A protein and the small-molecule ligand that binds it are described below.
Small molecule (SMILES): Cc1cn([C@H]2C[C@H](O[P](=O)(O)OC[C@H]3O[C@@H](n4cnc5c(=O)nc(N)[nH]c54)C[C@@H]3O[P](=O)(O)OC[C@H]3O[C@@H](n4cnc5c(N)ncnc54)C[C@@H]3O[P](=O)(O)OC[C@H]3O[C@@H](n4cnc5c(N)ncnc54)C[C@@H]3O)[C@@H](CO[P](=O)(O)O[C@H]3C[C@H](n4cnc5c(=O)nc(N)[nH]c54)O[C@@H]3CO[P](=O)(O)O[C@H]3C[C@H](n4ccc(N)nc4=O)O[C@@H]3CO[P](=O)(O)O[C@H]3C[C@H](n4cnc5c(=O)nc(N)[nH]c54)O[C@@H]3CO)O2)c(=O)[nH]c1=O

Sequence of chain 2.A:
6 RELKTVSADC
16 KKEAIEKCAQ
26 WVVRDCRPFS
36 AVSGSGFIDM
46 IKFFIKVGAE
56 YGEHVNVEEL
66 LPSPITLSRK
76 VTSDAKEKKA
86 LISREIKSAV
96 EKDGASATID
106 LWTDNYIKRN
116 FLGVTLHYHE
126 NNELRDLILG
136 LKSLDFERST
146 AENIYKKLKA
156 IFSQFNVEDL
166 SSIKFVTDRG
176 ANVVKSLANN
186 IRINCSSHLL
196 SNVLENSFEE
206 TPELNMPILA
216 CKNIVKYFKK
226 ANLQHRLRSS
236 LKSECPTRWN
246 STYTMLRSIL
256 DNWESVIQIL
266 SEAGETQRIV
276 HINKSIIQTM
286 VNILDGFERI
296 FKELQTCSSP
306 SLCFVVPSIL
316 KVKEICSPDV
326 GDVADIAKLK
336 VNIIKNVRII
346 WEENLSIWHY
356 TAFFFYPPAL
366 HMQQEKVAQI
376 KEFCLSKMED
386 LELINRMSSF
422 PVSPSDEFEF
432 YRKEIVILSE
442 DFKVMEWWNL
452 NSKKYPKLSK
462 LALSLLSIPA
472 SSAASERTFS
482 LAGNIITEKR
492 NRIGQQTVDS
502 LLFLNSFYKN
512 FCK

Binding-site contacts:
Ligand atom OP1 contacts residue HIS193 of chain 2.A at 3.5 Å.
Ligand atom C3' contacts residue NA1 of chain 2.E at 3.6 Å.
Ligand atom OP1 contacts residue ARG174 of chain 2.A at 3.3 Å (salt-bridge).
Ligand atom O5' contacts residue HIS193 of chain 2.A at 4.5 Å.
Ligand atom O3' contacts residue ASN197 of chain 2.A at 3.9 Å.
Ligand atom P contacts residue HIS193 of chain 2.A at 4.3 Å.
Ligand atom C4' contacts residue GLY175 of chain 2.A at 4.0 Å.
Ligand atom C3' contacts residue ARG174 of chain 2.A at 4.2 Å.
Ligand atom O3' contacts residue ASP173 of chain 2.A at 3.1 Å (salt-bridge).
Ligand atom OP2 contacts residue HIS193 of chain 2.A at 4.2 Å.
Ligand atom OP2 contacts residue ASN197 of chain 2.A at 3.4 Å (h-bond).
Ligand atom P contacts residue ARG174 of chain 2.A at 3.9 Å.
Ligand atom C5' contacts residue GLY175 of chain 2.A at 4.0 Å.
Ligand atom N2 contacts residue ALA176 of chain 2.A at 3.5 Å.
Ligand atom O3' contacts residue ARG174 of chain 2.A at 3.7 Å.
Ligand atom C5' contacts residue ARG174 of chain 2.A at 3.6 Å.
Ligand atom OP1 contacts residue ASN197 of chain 2.A at 3.6 Å.
Ligand atom C5' contacts residue HIS193 of chain 2.A at 3.8 Å.
Ligand atom C4' contacts residue ARG174 of chain 2.A at 4.2 Å.
Ligand atom O3' contacts residue ASP105 of chain 2.A at 4.1 Å.
Ligand atom O5' contacts residue ASP173 of chain 2.A at 4.2 Å.
Ligand atom P contacts residue ASN197 of chain 2.A at 4.0 Å.
Ligand atom C5' contacts residue ASP173 of chain 2.A at 3.4 Å.
Ligand atom O3' contacts residue NA1 of chain 2.E at 2.3 Å (h-bond).
Ligand atom O5' contacts residue ARG174 of chain 2.A at 3.3 Å (salt-bridge).
Ligand atom C4' contacts residue ASP173 of chain 2.A at 3.5 Å.
Ligand atom O5' contacts residue GLY175 of chain 2.A at 3.6 Å (h-bond).
Ligand atom C3' contacts residue ASP173 of chain 2.A at 3.6 Å.
Ligand atom OP1 contacts residue ASP173 of chain 2.A at 4.0 Å.